Binding-site contacts:
Ligand atom CE1 contacts residue THR40 of chain 1.A at 3.8 Å.
Ligand atom CA contacts residue SER39 of chain 1.A at 3.3 Å.
Ligand atom CD2 contacts residue THR40 of chain 1.A at 3.7 Å.
Ligand atom CG1 contacts residue THR15 of chain 1.A at 3.3 Å.
Ligand atom CA contacts residue ALA47 of chain 1.A at 3.4 Å (hydrophobic).
Ligand atom CD1 contacts residue THR40 of chain 1.A at 3.5 Å.
Ligand atom CG2 contacts residue THR49 of chain 1.A at 3.1 Å.
Ligand atom OH contacts residue GLY80 of chain 1.A at 3.8 Å.
Ligand atom N contacts residue GLN45 of chain 1.A at 3.2 Å (h-bond).
Ligand atom CB contacts residue ASN70 of chain 1.A at 3.6 Å.
Ligand atom CA contacts residue THR49 of chain 1.A at 3.8 Å.
Ligand atom N contacts residue SER39 of chain 1.A at 3.0 Å (h-bond).
Ligand atom CD contacts residue ALA47 of chain 1.A at 3.5 Å (hydrophobic).
Ligand atom O contacts residue VAL48 of chain 1.A at 3.7 Å.
Ligand atom O contacts residue GLN45 of chain 1.A at 3.0 Å (h-bond).
Ligand atom CB contacts residue PHE38 of chain 1.A at 3.8 Å (hydrophobic).
Ligand atom O contacts residue THR49 of chain 1.A at 3.2 Å (h-bond).
Ligand atom C contacts residue THR49 of chain 1.A at 3.9 Å.
Ligand atom CD2 contacts residue ALA41 of chain 1.A at 3.7 Å (hydrophobic).
Ligand atom CZ contacts residue GLY80 of chain 1.A at 3.9 Å.
Ligand atom CG contacts residue ALA41 of chain 1.A at 3.9 Å (hydrophobic).
Ligand atom CB contacts residue ALA41 of chain 1.A at 3.8 Å (hydrophobic).
Ligand atom CE1 contacts residue GLY80 of chain 1.A at 3.5 Å.
Ligand atom C contacts residue SER39 of chain 1.A at 3.6 Å.
Ligand atom O contacts residue PHE38 of chain 1.A at 3.5 Å.
Ligand atom CB contacts residue ALA47 of chain 1.A at 3.7 Å (hydrophobic).
Ligand atom O contacts residue GLN45 of chain 1.A at 3.7 Å.
Ligand atom O contacts residue ALA41 of chain 1.A at 3.4 Å (h-bond).
Ligand atom O contacts residue SER39 of chain 1.A at 3.1 Å (h-bond).
Ligand atom CG contacts residue ASN70 of chain 1.A at 3.5 Å.
Ligand atom CA contacts residue GLN45 of chain 1.A at 3.5 Å.
Ligand atom CG contacts residue THR40 of chain 1.A at 3.4 Å.
Ligand atom CG contacts residue ALA47 of chain 1.A at 3.7 Å (hydrophobic).
Ligand atom O contacts residue THR15 of chain 1.A at 3.4 Å.
Ligand atom CD contacts residue VAL48 of chain 1.A at 3.9 Å (hydrophobic).
Ligand atom CG2 contacts residue VAL48 of chain 1.A at 3.8 Å (hydrophobic).
Ligand atom CD1 contacts residue PHE38 of chain 1.A at 3.2 Å (hydrophobic).
Ligand atom CB contacts residue GLN45 of chain 1.A at 3.8 Å.
Ligand atom O contacts residue MET16 of chain 1.A at 2.9 Å (h-bond).
Ligand atom C contacts residue GLN45 of chain 1.A at 3.3 Å.

The small molecule below binds the protein below.
Small molecule (SMILES): CC[C@H](C)[C@H](NC(=O)[C@H](Cc1ccc(O)cc1)NC(=O)[C@@H](NC(=O)[C@@H]1CCCN1)C(C)C)C(=O)N1CCC[C@H]1C(=O)N1CCC[C@H]1C(=O)N1CCC[C@H]1C(N)=O

Sequence of chain 1.A:
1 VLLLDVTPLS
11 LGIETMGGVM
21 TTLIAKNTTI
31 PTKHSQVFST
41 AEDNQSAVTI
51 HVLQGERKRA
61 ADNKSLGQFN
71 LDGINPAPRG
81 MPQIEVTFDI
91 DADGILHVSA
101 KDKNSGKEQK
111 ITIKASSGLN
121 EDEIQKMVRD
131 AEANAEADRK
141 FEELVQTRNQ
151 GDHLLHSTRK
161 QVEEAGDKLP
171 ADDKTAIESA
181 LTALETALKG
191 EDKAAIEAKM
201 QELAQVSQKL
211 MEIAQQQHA